The small molecule below binds the protein below.
Small molecule (SMILES): NCCCC[C@@H](C=O)NC(=O)[C@H](CO)NC(=O)[C@H](Cc1ccccc1)NC(=O)[C@H](CO)NC(=O)[C@H](CCCCN)NC(=O)CNC(=O)CN

Binding-site contacts:
Ligand atom OG contacts residue GLY378 of chain 1.B at 2.9 Å (h-bond).
Ligand atom OG contacts residue GLY376 of chain 1.B at 3.4 Å.
Ligand atom CD contacts residue ASP89 of chain 1.B at 3.3 Å.
Ligand atom N contacts residue GLN402 of chain 1.B at 2.3 Å (h-bond).
Ligand atom CA contacts residue TYR307 of chain 1.B at 3.2 Å (hydrophobic).
Ligand atom C contacts residue TYR202 of chain 1.B at 3.1 Å (hydrophobic).
Ligand atom CG contacts residue THR188 of chain 1.B at 3.1 Å.
Ligand atom CE contacts residue ASN152 of chain 1.B at 3.1 Å.
Ligand atom O contacts residue TYR98 of chain 1.B at 2.5 Å (h-bond).
Ligand atom CG contacts residue ASN152 of chain 1.B at 3.5 Å.
Ligand atom OG contacts residue ASN379 of chain 1.B at 3.3 Å (h-bond).
Ligand atom CG contacts residue MYA1 of chain 1.G at 3.3 Å.
Ligand atom CA contacts residue TYR202 of chain 1.B at 3.3 Å (hydrophobic).
Ligand atom OG contacts residue ASP377 of chain 1.B at 2.8 Å (salt-bridge).
Ligand atom O contacts residue PHE96 of chain 1.B at 3.5 Å.
Ligand atom NZ contacts residue ILE151 of chain 1.B at 2.9 Å (h-bond).
Ligand atom O contacts residue GLY190 of chain 1.B at 3.0 Å (h-bond).
Ligand atom CE2 contacts residue PHE94 of chain 1.B at 3.5 Å (hydrophobic).
Ligand atom CE contacts residue THR188 of chain 1.B at 3.2 Å.
Ligand atom N contacts residue TYR307 of chain 1.B at 2.7 Å (h-bond).
Ligand atom CE contacts residue ILE151 of chain 1.B at 3.2 Å (hydrophobic).
Ligand atom NZ contacts residue THR188 of chain 1.B at 2.9 Å (h-bond).
Ligand atom CB contacts residue HIS204 of chain 1.B at 3.3 Å.
Ligand atom NZ contacts residue LEU401 of chain 1.B at 3.3 Å.
Ligand atom NZ contacts residue TYR187 of chain 1.B at 3.4 Å.
Ligand atom CD contacts residue THR188 of chain 1.B at 2.9 Å.
Ligand atom CA contacts residue TYR326 of chain 1.B at 3.5 Å (hydrophobic).
Ligand atom N contacts residue LEU309 of chain 1.B at 3.5 Å.
Ligand atom CB contacts residue LEU380 of chain 1.B at 3.4 Å (hydrophobic).
Ligand atom CB contacts residue THR188 of chain 1.B at 3.3 Å.
Ligand atom O contacts residue ASP377 of chain 1.B at 3.0 Å (salt-bridge).
Ligand atom CD contacts residue ASN152 of chain 1.B at 3.2 Å.
Ligand atom NZ contacts residue ASP89 of chain 1.B at 2.6 Å (salt-bridge).
Ligand atom CD contacts residue PHE94 of chain 1.B at 3.3 Å (hydrophobic).
Ligand atom CZ contacts residue SER311 of chain 1.B at 2.8 Å.
Ligand atom CE2 contacts residue SER311 of chain 1.B at 3.1 Å.
Ligand atom O contacts residue TYR202 of chain 1.B at 2.3 Å (h-bond).
Ligand atom CE contacts residue ASP89 of chain 1.B at 3.1 Å.
Ligand atom NZ contacts residue ASP91 of chain 1.B at 2.6 Å (salt-bridge).
Ligand atom CZ contacts residue PHE94 of chain 1.B at 3.4 Å (hydrophobic).

Sequence of chain 1.B:
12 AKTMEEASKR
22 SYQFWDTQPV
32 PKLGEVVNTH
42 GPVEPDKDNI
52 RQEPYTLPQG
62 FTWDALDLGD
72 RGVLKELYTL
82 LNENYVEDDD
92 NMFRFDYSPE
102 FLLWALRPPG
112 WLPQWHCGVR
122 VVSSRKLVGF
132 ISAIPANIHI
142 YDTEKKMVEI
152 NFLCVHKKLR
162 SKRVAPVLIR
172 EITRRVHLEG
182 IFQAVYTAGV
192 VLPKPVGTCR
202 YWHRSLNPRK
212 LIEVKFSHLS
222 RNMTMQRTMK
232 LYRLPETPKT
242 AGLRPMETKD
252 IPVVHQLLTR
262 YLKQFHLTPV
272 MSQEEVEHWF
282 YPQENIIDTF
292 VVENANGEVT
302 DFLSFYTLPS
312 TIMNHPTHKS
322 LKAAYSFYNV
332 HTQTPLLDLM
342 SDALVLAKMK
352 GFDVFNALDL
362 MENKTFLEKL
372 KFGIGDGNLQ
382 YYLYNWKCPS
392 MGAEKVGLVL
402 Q